Sequence of chain 1.A:
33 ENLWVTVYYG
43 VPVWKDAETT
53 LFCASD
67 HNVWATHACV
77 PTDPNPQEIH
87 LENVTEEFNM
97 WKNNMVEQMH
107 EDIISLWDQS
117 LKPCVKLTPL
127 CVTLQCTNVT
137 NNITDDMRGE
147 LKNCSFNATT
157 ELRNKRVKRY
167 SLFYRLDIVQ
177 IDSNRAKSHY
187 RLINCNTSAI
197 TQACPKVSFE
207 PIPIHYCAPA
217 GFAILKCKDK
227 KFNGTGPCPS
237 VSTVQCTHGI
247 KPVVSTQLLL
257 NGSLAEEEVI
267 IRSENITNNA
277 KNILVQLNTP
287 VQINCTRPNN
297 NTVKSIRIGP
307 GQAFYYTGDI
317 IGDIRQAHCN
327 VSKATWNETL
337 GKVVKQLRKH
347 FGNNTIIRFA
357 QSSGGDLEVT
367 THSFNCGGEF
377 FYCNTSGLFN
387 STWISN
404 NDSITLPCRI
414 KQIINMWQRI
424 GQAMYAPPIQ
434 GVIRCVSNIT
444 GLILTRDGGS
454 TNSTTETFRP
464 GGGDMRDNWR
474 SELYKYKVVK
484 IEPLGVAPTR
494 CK

Binding-site contacts:
Ligand atom N2 contacts residue ASN229 of chain 1.A at 2.8 Å (h-bond).
Ligand atom C1 contacts residue ASN229 of chain 1.A at 1.5 Å.
Ligand atom C1 contacts residue THR231 of chain 1.A at 4.4 Å.
Ligand atom O3 contacts residue THR231 of chain 1.A at 3.7 Å.
Ligand atom O7 contacts residue ASN229 of chain 1.A at 3.5 Å (h-bond).
Ligand atom C7 contacts residue ASN229 of chain 1.A at 3.5 Å.
Ligand atom C4 contacts residue ASN229 of chain 1.A at 4.4 Å.
Ligand atom C3 contacts residue THR231 of chain 1.A at 3.8 Å.
Ligand atom O6 contacts residue ILE272 of chain 1.A at 4.1 Å.
Ligand atom C7 contacts residue THR231 of chain 1.A at 4.0 Å.
Ligand atom O3 contacts residue GLY232 of chain 1.A at 4.2 Å.
Ligand atom C8 contacts residue ASN229 of chain 1.A at 4.4 Å.
Ligand atom C2 contacts residue ASN229 of chain 1.A at 2.7 Å.
Ligand atom C6 contacts residue GLU93 of chain 1.A at 4.1 Å.
Ligand atom C4 contacts residue THR231 of chain 1.A at 3.7 Å.
Ligand atom C5 contacts residue ASN229 of chain 1.A at 3.8 Å.
Ligand atom O6 contacts residue THR231 of chain 1.A at 3.9 Å.
Ligand atom C8 contacts residue PHE228 of chain 1.A at 4.0 Å (hydrophobic).
Ligand atom C6 contacts residue ILE272 of chain 1.A at 4.1 Å (hydrophobic).
Ligand atom C8 contacts residue PRO233 of chain 1.A at 4.4 Å (hydrophobic).
Ligand atom O5 contacts residue ASN229 of chain 1.A at 2.5 Å (h-bond).
Ligand atom C6 contacts residue GLY232 of chain 1.A at 4.2 Å.
Ligand atom C8 contacts residue LYS227 of chain 1.A at 4.2 Å.
Ligand atom N2 contacts residue THR231 of chain 1.A at 3.0 Å (h-bond).
Ligand atom O6 contacts residue ASN95 of chain 1.A at 4.2 Å.
Ligand atom O5 contacts residue THR231 of chain 1.A at 4.2 Å.
Ligand atom C3 contacts residue ASN229 of chain 1.A at 4.0 Å.
Ligand atom O6 contacts residue GLU93 of chain 1.A at 3.2 Å (salt-bridge).
Ligand atom C2 contacts residue THR231 of chain 1.A at 3.5 Å.
Ligand atom C8 contacts residue THR231 of chain 1.A at 4.2 Å.
Ligand atom O6 contacts residue GLY232 of chain 1.A at 3.3 Å (h-bond).

The small molecule below binds the protein below.
Small molecule (SMILES): CC(=O)N[C@H]1[C@H](O[C@H]2[C@H](O)[C@@H](NC(C)=O)CO[C@@H]2CO)O[C@H](CO)[C@@H](O)[C@@H]1O